The protein below binds the small molecule below.
Small molecule (SMILES): CC(=O)N[C@H]1[C@H](O[C@H]2[C@H](O)[C@@H](NC(C)=O)CO[C@@H]2CO)O[C@H](CO)[C@@H](O)[C@@H]1O

Sequence of chain 1.B:
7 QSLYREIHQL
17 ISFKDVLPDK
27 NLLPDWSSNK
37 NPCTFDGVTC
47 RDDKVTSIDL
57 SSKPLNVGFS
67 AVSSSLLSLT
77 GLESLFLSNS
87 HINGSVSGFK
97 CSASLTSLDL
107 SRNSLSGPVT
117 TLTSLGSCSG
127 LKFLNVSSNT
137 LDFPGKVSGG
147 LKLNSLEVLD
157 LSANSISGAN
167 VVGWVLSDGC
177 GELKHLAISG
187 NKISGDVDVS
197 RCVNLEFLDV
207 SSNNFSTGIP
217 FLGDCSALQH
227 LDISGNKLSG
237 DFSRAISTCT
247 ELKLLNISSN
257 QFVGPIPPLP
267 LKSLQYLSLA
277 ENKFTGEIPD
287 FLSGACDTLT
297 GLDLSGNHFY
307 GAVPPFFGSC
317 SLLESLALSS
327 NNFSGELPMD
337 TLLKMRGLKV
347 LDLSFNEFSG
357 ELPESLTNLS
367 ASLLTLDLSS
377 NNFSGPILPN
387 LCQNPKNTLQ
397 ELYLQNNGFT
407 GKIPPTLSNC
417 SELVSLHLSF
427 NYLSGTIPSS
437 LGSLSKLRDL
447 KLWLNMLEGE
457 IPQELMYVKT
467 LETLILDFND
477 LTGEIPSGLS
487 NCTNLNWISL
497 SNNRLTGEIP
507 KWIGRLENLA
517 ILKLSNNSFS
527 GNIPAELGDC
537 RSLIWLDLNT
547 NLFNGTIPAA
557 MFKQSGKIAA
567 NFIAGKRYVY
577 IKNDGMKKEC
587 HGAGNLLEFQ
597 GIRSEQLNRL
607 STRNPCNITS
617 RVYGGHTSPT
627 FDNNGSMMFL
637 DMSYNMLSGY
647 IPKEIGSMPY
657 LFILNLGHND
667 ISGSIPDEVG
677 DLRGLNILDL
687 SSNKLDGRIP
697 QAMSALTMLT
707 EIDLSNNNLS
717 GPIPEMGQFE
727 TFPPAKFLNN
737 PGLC

Binding-site contacts:
Ligand atom C7 contacts residue TYR272 of chain 1.B at 4.1 Å (hydrophobic).
Ligand atom C6 contacts residue SER254 of chain 1.B at 3.5 Å.
Ligand atom O5 contacts residue SER230 of chain 1.B at 3.2 Å (h-bond).
Ligand atom O7 contacts residue ASP228 of chain 1.B at 3.9 Å.
Ligand atom C8 contacts residue LEU250 of chain 1.B at 4.5 Å (hydrophobic).
Ligand atom C5 contacts residue ASN252 of chain 1.B at 3.7 Å.
Ligand atom C7 contacts residue LEU250 of chain 1.B at 4.4 Å (hydrophobic).
Ligand atom C2 contacts residue ASN252 of chain 1.B at 2.2 Å.
Ligand atom O5 contacts residue ASN252 of chain 1.B at 2.4 Å (h-bond).
Ligand atom O6 contacts residue SER208 of chain 1.B at 4.2 Å.
Ligand atom N2 contacts residue ASN252 of chain 1.B at 2.6 Å (h-bond).
Ligand atom C8 contacts residue SER255 of chain 1.B at 3.6 Å.
Ligand atom O6 contacts residue SER254 of chain 1.B at 4.4 Å.
Ligand atom C1 contacts residue SER230 of chain 1.B at 4.3 Å.
Ligand atom O6 contacts residue SER230 of chain 1.B at 2.7 Å (h-bond).
Ligand atom C5 contacts residue SER254 of chain 1.B at 3.2 Å.
Ligand atom C5 contacts residue SER230 of chain 1.B at 3.9 Å.
Ligand atom O7 contacts residue LEU250 of chain 1.B at 3.8 Å.
Ligand atom C1 contacts residue SER254 of chain 1.B at 3.4 Å.
Ligand atom C8 contacts residue TYR272 of chain 1.B at 4.1 Å (hydrophobic).
Ligand atom O6 contacts residue GLY231 of chain 1.B at 4.3 Å.
Ligand atom N2 contacts residue TYR272 of chain 1.B at 3.7 Å.
Ligand atom C3 contacts residue ASN252 of chain 1.B at 3.6 Å.
Ligand atom C7 contacts residue ASN252 of chain 1.B at 3.1 Å.
Ligand atom C1 contacts residue ASN252 of chain 1.B at 1.4 Å.
Ligand atom C6 contacts residue SER230 of chain 1.B at 3.5 Å.
Ligand atom C4 contacts residue ASN252 of chain 1.B at 4.1 Å.
Ligand atom O7 contacts residue ASN252 of chain 1.B at 2.9 Å (h-bond).
Ligand atom O5 contacts residue SER254 of chain 1.B at 2.8 Å (h-bond).